Binding-site contacts:
Ligand atom C1 contacts residue ASN74 of chain 1.D at 1.4 Å.
Ligand atom C3 contacts residue ASN74 of chain 1.D at 3.8 Å.
Ligand atom C5 contacts residue ASN74 of chain 1.D at 3.7 Å.
Ligand atom O6 contacts residue GLU112 of chain 1.D at 3.7 Å.
Ligand atom C6 contacts residue ILE114 of chain 1.D at 3.5 Å (hydrophobic).
Ligand atom N2 contacts residue ASN74 of chain 1.D at 2.9 Å (h-bond).
Ligand atom C5 contacts residue ILE114 of chain 1.D at 3.9 Å (hydrophobic).
Ligand atom O5 contacts residue GLU112 of chain 1.D at 3.6 Å.
Ligand atom O5 contacts residue ASN74 of chain 1.D at 2.4 Å (h-bond).
Ligand atom C8 contacts residue ASN74 of chain 1.D at 4.3 Å.
Ligand atom C3 contacts residue PHE113 of chain 1.D at 4.1 Å (hydrophobic).
Ligand atom C8 contacts residue GLN73 of chain 1.D at 3.9 Å.
Ligand atom C5 contacts residue GLU112 of chain 1.D at 4.1 Å.
Ligand atom C4 contacts residue ASN74 of chain 1.D at 4.2 Å.
Ligand atom C7 contacts residue ASN74 of chain 1.D at 3.9 Å.
Ligand atom C4 contacts residue PHE113 of chain 1.D at 4.5 Å (hydrophobic).
Ligand atom C5 contacts residue PHE113 of chain 1.D at 4.0 Å (hydrophobic).
Ligand atom C2 contacts residue ASN74 of chain 1.D at 2.5 Å.
Ligand atom C6 contacts residue GLU112 of chain 1.D at 3.3 Å.
Ligand atom C1 contacts residue GLU112 of chain 1.D at 4.3 Å.
Ligand atom C1 contacts residue PHE113 of chain 1.D at 4.2 Å (hydrophobic).

A protein and the small-molecule ligand that binds it are described below.
Small molecule (SMILES): CC(=O)N[C@@H]1[C@@H](O)[C@H](O)[C@@H](CO)O[C@H]1O

Sequence of chain 1.D:
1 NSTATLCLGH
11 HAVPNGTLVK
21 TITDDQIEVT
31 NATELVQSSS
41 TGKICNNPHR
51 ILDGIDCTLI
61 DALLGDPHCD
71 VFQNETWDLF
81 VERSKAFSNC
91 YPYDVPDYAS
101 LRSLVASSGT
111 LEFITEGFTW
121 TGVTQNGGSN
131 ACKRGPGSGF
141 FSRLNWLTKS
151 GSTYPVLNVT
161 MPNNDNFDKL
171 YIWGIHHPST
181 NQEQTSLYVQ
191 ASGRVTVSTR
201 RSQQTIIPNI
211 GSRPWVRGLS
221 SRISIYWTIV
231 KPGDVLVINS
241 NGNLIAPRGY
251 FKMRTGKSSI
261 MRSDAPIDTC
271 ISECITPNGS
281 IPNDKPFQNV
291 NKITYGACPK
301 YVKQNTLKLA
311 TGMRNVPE